Sequence of chain 1.A:
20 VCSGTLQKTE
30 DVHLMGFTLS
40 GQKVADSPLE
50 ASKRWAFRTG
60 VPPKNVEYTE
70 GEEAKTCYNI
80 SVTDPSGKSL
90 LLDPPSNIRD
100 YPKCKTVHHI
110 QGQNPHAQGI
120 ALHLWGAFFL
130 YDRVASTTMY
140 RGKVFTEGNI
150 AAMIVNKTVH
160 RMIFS

Binding-site contacts:
Ligand atom C3 contacts residue ASN78 of chain 1.A at 3.8 Å.
Ligand atom N2 contacts residue VAL143 of chain 1.A at 4.3 Å.
Ligand atom O6 contacts residue SER80 of chain 1.A at 3.9 Å.
Ligand atom C4 contacts residue ASN78 of chain 1.A at 4.2 Å.
Ligand atom C8 contacts residue VAL143 of chain 1.A at 3.7 Å (hydrophobic).
Ligand atom C5 contacts residue GLY141 of chain 1.A at 3.9 Å.
Ligand atom C7 contacts residue ASN78 of chain 1.A at 3.4 Å.
Ligand atom C2 contacts residue ASN78 of chain 1.A at 2.5 Å.
Ligand atom C5 contacts residue ASN78 of chain 1.A at 3.7 Å.
Ligand atom O5 contacts residue ASN78 of chain 1.A at 2.4 Å (h-bond).
Ligand atom C1 contacts residue GLY141 of chain 1.A at 4.2 Å.
Ligand atom O7 contacts residue HIS108 of chain 1.A at 3.0 Å (h-bond).
Ligand atom C7 contacts residue HIS108 of chain 1.A at 4.0 Å.
Ligand atom O5 contacts residue GLY141 of chain 1.A at 4.2 Å.
Ligand atom C7 contacts residue VAL143 of chain 1.A at 4.3 Å (hydrophobic).
Ligand atom C6 contacts residue GLY141 of chain 1.A at 4.3 Å.
Ligand atom O7 contacts residue ASN78 of chain 1.A at 3.6 Å (h-bond).
Ligand atom N2 contacts residue ASN78 of chain 1.A at 2.9 Å (h-bond).
Ligand atom C1 contacts residue ASN78 of chain 1.A at 1.4 Å.

The protein below binds the small molecule below.
Small molecule (SMILES): CC(=O)N[C@H]1[C@H](O[C@H]2[C@H](O)[C@@H](NC(C)=O)CO[C@@H]2CO)O[C@H](CO)[C@@H](O)[C@@H]1O